Binding-site contacts:
Ligand atom CA contacts residue VAL382 of chain 1.C at 4.1 Å (hydrophobic).
Ligand atom CD2 contacts residue ASP469 of chain 1.C at 4.1 Å.
Ligand atom O contacts residue PHE463 of chain 1.C at 3.7 Å.
Ligand atom CD1 contacts residue VAL467 of chain 1.C at 3.5 Å (hydrophobic).
Ligand atom CD2 contacts residue ALA394 of chain 1.C at 4.3 Å (hydrophobic).
Ligand atom O contacts residue GLN379 of chain 1.C at 3.3 Å (h-bond).
Ligand atom CZ contacts residue ARG390 of chain 1.C at 4.0 Å.
Ligand atom CD2 contacts residue THR472 of chain 1.C at 3.2 Å.
Ligand atom CB contacts residue VAL467 of chain 1.C at 4.3 Å (hydrophobic).
Ligand atom C contacts residue VAL467 of chain 1.C at 4.0 Å (hydrophobic).
Ligand atom CB contacts residue GLU383 of chain 1.C at 3.6 Å.
Ligand atom O contacts residue VAL382 of chain 1.C at 3.4 Å.
Ligand atom C contacts residue GLN379 of chain 1.C at 3.0 Å.
Ligand atom OD1 contacts residue HIS466 of chain 1.C at 4.0 Å.
Ligand atom CG contacts residue VAL467 of chain 1.C at 3.7 Å (hydrophobic).
Ligand atom CD1 contacts residue GLN379 of chain 1.C at 4.2 Å.
Ligand atom CD1 contacts residue GLU383 of chain 1.C at 3.5 Å.
Ligand atom CE2 contacts residue ARG390 of chain 1.C at 3.4 Å.
Ligand atom C contacts residue GLN379 of chain 1.C at 3.7 Å.
Ligand atom CE2 contacts residue ALA394 of chain 1.C at 3.5 Å (hydrophobic).
Ligand atom CE1 contacts residue VAL467 of chain 1.C at 3.6 Å (hydrophobic).
Ligand atom N contacts residue ASP469 of chain 1.C at 4.3 Å.
Ligand atom CD2 contacts residue ARG390 of chain 1.C at 4.3 Å.
Ligand atom CG contacts residue GLN379 of chain 1.C at 4.2 Å.
Ligand atom CD1 contacts residue ALA394 of chain 1.C at 3.8 Å (hydrophobic).
Ligand atom CD2 contacts residue ARG390 of chain 1.C at 3.9 Å.
Ligand atom CD1 contacts residue VAL382 of chain 1.C at 4.3 Å (hydrophobic).
Ligand atom N contacts residue VAL467 of chain 1.C at 4.1 Å.
Ligand atom OD1 contacts residue VAL467 of chain 1.C at 2.7 Å (h-bond).
Ligand atom CZ contacts residue VAL382 of chain 1.C at 3.8 Å (hydrophobic).
Ligand atom CG contacts residue GLU383 of chain 1.C at 4.2 Å.
Ligand atom O contacts residue GLN379 of chain 1.C at 2.5 Å (h-bond).
Ligand atom CB contacts residue VAL382 of chain 1.C at 3.9 Å (hydrophobic).
Ligand atom CE1 contacts residue VAL468 of chain 1.C at 4.3 Å (hydrophobic).
Ligand atom C contacts residue VAL382 of chain 1.C at 4.0 Å (hydrophobic).
Ligand atom CA contacts residue GLN379 of chain 1.C at 4.4 Å.
Ligand atom N contacts residue VAL467 of chain 1.C at 3.3 Å (h-bond).
Ligand atom CA contacts residue VAL467 of chain 1.C at 3.6 Å (hydrophobic).
Ligand atom CE1 contacts residue VAL382 of chain 1.C at 3.9 Å (hydrophobic).
Ligand atom CZ contacts residue ALA394 of chain 1.C at 3.8 Å (hydrophobic).

A protein and the small-molecule ligand that binds it are described below.
Small molecule (SMILES): CC(C)C[C@@H](C=O)NC(=O)[C@H](Cc1ccccc1)NC(=O)[C@H](CC(N)=O)NC(=O)[C@H](Cc1ccccc1)NC(=O)[C@@H](N)CC(C)C

Sequence of chain 1.C:
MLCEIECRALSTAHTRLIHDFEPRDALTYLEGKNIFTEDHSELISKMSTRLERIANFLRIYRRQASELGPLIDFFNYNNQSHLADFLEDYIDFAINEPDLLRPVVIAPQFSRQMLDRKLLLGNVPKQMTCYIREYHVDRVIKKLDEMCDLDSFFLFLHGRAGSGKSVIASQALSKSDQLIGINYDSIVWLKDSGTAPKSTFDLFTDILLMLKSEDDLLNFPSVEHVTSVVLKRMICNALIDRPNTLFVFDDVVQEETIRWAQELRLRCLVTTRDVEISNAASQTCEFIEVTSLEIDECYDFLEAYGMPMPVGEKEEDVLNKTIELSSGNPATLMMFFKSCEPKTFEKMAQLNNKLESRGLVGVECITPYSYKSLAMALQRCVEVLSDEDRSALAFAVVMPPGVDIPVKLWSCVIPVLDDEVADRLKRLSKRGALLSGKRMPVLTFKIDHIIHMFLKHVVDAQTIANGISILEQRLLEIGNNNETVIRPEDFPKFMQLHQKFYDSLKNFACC